Sequence of chain 1.B:
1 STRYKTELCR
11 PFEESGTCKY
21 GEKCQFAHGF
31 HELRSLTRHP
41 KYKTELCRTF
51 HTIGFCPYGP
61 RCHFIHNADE

Binding-site contacts:
Ligand atom N6 contacts residue ARG10 of chain 1.B at 3.2 Å (salt-bridge).
Ligand atom N1 contacts residue ARG48 of chain 1.B at 3.1 Å (salt-bridge).
Ligand atom O2 contacts residue GLN25 of chain 1.B at 2.8 Å (h-bond).
Ligand atom N3 contacts residue ARG3 of chain 1.B at 3.1 Å (salt-bridge).
Ligand atom O4 contacts residue GLU7 of chain 1.B at 2.9 Å (salt-bridge).
Ligand atom O4 contacts residue ARG3 of chain 1.B at 3.1 Å (salt-bridge).
Ligand atom C5 contacts residue PHE26 of chain 1.B at 3.2 Å (hydrophobic).
Ligand atom OP2 contacts residue ARG61 of chain 1.B at 2.9 Å (salt-bridge).
Ligand atom C4 contacts residue PHE64 of chain 1.B at 3.2 Å (hydrophobic).
Ligand atom N3 contacts residue LYS41 of chain 1.B at 3.1 Å (salt-bridge).
Ligand atom O2 contacts residue LYS23 of chain 1.B at 3.2 Å.
Ligand atom O2 contacts residue HIS63 of chain 1.B at 2.9 Å (h-bond).
Ligand atom N3 contacts residue LYS19 of chain 1.B at 2.9 Å (salt-bridge).
Ligand atom O2 contacts residue ARG61 of chain 1.B at 3.0 Å (salt-bridge).
Ligand atom O2' contacts residue TYR58 of chain 1.B at 3.3 Å.
Ligand atom N3 contacts residue GLN25 of chain 1.B at 2.8 Å (h-bond).
Ligand atom C4 contacts residue PHE26 of chain 1.B at 3.2 Å (hydrophobic).
Ligand atom N3 contacts residue CYS62 of chain 1.B at 3.3 Å (h-bond).
Ligand atom O5' contacts residue HIS63 of chain 1.B at 3.0 Å (h-bond).
Ligand atom OP2 contacts residue TYR20 of chain 1.B at 3.2 Å (h-bond).
Ligand atom O2 contacts residue GLU45 of chain 1.B at 3.2 Å (salt-bridge).
Ligand atom C4 contacts residue PHE64 of chain 1.B at 3.3 Å (hydrophobic).
Ligand atom O2' contacts residue GLU45 of chain 1.B at 2.8 Å (salt-bridge).
Ligand atom C4 contacts residue LYS41 of chain 1.B at 2.9 Å.
Ligand atom O3' contacts residue GLU45 of chain 1.B at 3.2 Å (salt-bridge).
Ligand atom O4 contacts residue ARG48 of chain 1.B at 2.9 Å (salt-bridge).
Ligand atom O4' contacts residue HIS39 of chain 1.B at 3.1 Å.
Ligand atom O4 contacts residue PHE64 of chain 1.B at 3.3 Å.
Ligand atom O4 contacts residue THR44 of chain 1.B at 2.9 Å (h-bond).
Ligand atom N3 contacts residue HIS63 of chain 1.B at 2.8 Å (h-bond).
Ligand atom O4 contacts residue THR6 of chain 1.B at 3.1 Å (h-bond).
Ligand atom N6 contacts residue GLU7 of chain 1.B at 2.9 Å (salt-bridge).
Ligand atom O4 contacts residue LYS41 of chain 1.B at 3.1 Å (salt-bridge).
Ligand atom C4 contacts residue ARG3 of chain 1.B at 2.9 Å.
Ligand atom O4 contacts residue GLU45 of chain 1.B at 2.9 Å (salt-bridge).
Ligand atom O3' contacts residue ARG3 of chain 1.B at 3.1 Å (salt-bridge).
Ligand atom C5 contacts residue PHE64 of chain 1.B at 3.2 Å (hydrophobic).
Ligand atom OP1 contacts residue LYS41 of chain 1.B at 3.1 Å.
Ligand atom N6 contacts residue LEU46 of chain 1.B at 2.9 Å (h-bond).
Ligand atom N6 contacts residue LEU8 of chain 1.B at 2.8 Å (h-bond).

This small molecule binds to this protein.
Small molecule (SMILES): NC1N=CNc2c1ncn2[C@@H]1O[C@H](CO[P](=O)(O)O[C@H]2[C@@H](O)[C@H](n3ccc(=O)[nH]c3=O)O[C@@H]2CO[P](=O)(O)O[C@H]2[C@@H](O)[C@H](n3ccc(=O)[nH]c3=O)O[C@@H]2CO[P](=O)(O)O[C@H]2[C@@H](O)[C@H](n3ccc(=O)[nH]c3=O)O[C@@H]2CO[P](=O)(O)O[C@H]2[C@@H](O)[C@H](n3cnc4c3NC=NC4N)O[C@@H]2CO[P](=O)(O)O[C@H]2[C@@H](O)[C@H](n3ccc(=O)[nH]c3=O)O[C@@H]2CO[P](=O)(O)O[C@H]2[C@@H](O)[C@H](n3ccc(=O)[nH]c3=O)O[C@@H]2CO)[C@@H](O[P](=O)(O)OC[C@H]2O[C@@H](n3ccc(=O)[nH]c3=O)[C@H](O)[C@@H]2O[P](=O)(O)OC[C@H]2O[C@@H](n3ccc(=O)[nH]c3=O)[C@H](O)[C@@H]2O)[C@H]1O